Binding-site contacts:
Ligand atom C7 contacts residue ASN603 of chain 1.B at 3.2 Å.
Ligand atom O3 contacts residue THR941 of chain 1.B at 4.5 Å.
Ligand atom C5 contacts residue ASN603 of chain 1.B at 3.8 Å.
Ligand atom C3 contacts residue ASN603 of chain 1.B at 3.9 Å.
Ligand atom C4 contacts residue ASN603 of chain 1.B at 4.3 Å.
Ligand atom C2 contacts residue ASN603 of chain 1.B at 2.6 Å.
Ligand atom C8 contacts residue ASN603 of chain 1.B at 4.5 Å.
Ligand atom C1 contacts residue ASN603 of chain 1.B at 1.6 Å.
Ligand atom N2 contacts residue ASN603 of chain 1.B at 3.1 Å (h-bond).
Ligand atom O5 contacts residue ASN603 of chain 1.B at 2.4 Å (h-bond).
Ligand atom O7 contacts residue ASN603 of chain 1.B at 3.0 Å (h-bond).

The protein below binds the small molecule below.
Small molecule (SMILES): CC(=O)N[C@@H]1[C@@H](O)[C@H](O)[C@@H](CO)O[C@H]1O

Sequence of chain 1.B:
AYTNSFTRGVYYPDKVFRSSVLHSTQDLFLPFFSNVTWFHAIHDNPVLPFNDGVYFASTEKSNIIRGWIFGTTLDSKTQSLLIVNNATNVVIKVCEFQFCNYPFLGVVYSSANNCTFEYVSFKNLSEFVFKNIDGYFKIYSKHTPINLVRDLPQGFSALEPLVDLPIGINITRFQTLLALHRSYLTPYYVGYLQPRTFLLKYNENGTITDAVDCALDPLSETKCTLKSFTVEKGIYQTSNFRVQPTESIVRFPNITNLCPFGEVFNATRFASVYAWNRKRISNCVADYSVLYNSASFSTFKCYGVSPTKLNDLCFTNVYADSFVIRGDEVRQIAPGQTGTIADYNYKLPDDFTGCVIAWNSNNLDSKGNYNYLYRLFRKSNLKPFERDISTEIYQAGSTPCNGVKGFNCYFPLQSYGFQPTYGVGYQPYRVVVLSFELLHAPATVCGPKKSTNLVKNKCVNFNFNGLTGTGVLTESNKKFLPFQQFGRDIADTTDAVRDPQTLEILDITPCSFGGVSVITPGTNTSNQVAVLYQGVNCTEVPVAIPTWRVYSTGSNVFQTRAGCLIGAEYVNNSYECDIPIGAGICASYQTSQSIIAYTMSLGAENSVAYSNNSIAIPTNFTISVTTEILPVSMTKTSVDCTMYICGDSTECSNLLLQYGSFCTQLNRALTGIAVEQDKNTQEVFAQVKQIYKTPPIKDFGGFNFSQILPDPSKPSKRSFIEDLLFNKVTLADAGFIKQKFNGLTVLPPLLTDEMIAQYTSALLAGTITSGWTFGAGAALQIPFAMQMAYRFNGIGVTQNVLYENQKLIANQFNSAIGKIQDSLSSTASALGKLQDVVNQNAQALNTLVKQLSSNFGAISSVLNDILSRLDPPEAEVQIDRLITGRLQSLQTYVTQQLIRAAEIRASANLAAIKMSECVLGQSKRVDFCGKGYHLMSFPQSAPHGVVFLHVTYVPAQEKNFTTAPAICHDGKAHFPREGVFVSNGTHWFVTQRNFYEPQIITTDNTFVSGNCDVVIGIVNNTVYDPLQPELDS